Binding-site contacts:
Ligand atom CAT contacts residue LEU34 of chain 1.D at 3.8 Å (hydrophobic).
Ligand atom CAC contacts residue TRP38 of chain 1.D at 2.4 Å (hydrophobic).
Ligand atom CAS contacts residue TRP38 of chain 1.D at 4.2 Å (hydrophobic).
Ligand atom CAN contacts residue PHE106 of chain 1.F at 4.3 Å (hydrophobic).
Ligand atom CAT contacts residue PHE106 of chain 1.F at 4.2 Å (hydrophobic).
Ligand atom CAQ contacts residue PHE106 of chain 1.F at 3.9 Å (hydrophobic).
Ligand atom OAF contacts residue ARG37 of chain 1.D at 4.2 Å.
Ligand atom OAG contacts residue LEU34 of chain 1.D at 3.8 Å.
Ligand atom OAF contacts residue LEU34 of chain 1.D at 4.4 Å.
Ligand atom NBC contacts residue TRP38 of chain 1.D at 3.8 Å.
Ligand atom CAN contacts residue TYR122 of chain 1.D at 3.9 Å (hydrophobic).
Ligand atom CAJ contacts residue TYR117 of chain 1.D at 3.0 Å (hydrophobic).
Ligand atom CAA contacts residue ILE102 of chain 1.F at 3.6 Å (hydrophobic).
Ligand atom CAD contacts residue ARG37 of chain 1.D at 4.4 Å.
Ligand atom CAL contacts residue TYR117 of chain 1.D at 4.4 Å (hydrophobic).
Ligand atom CAJ contacts residue ILE102 of chain 1.F at 3.9 Å (hydrophobic).
Ligand atom CAT contacts residue ARG37 of chain 1.D at 4.2 Å.
Ligand atom OAV contacts residue LEU34 of chain 1.D at 3.5 Å.
Ligand atom CAE contacts residue ARG37 of chain 1.D at 3.9 Å.
Ligand atom CAN contacts residue ILE102 of chain 1.F at 4.3 Å (hydrophobic).
Ligand atom CAA contacts residue TYR117 of chain 1.D at 3.4 Å (hydrophobic).
Ligand atom CAA contacts residue TRP114 of chain 1.D at 4.4 Å (hydrophobic).
Ligand atom CBB contacts residue PHE106 of chain 1.F at 3.6 Å (hydrophobic).
Ligand atom OAF contacts residue PHE106 of chain 1.F at 3.8 Å.
Ligand atom OAF contacts residue TYR122 of chain 1.D at 2.4 Å (h-bond).
Ligand atom CAZ contacts residue LEU34 of chain 1.D at 4.0 Å (hydrophobic).
Ligand atom CAD contacts residue TRP38 of chain 1.D at 4.5 Å (hydrophobic).
Ligand atom CAZ contacts residue TYR122 of chain 1.D at 3.6 Å (hydrophobic).
Ligand atom CAZ contacts residue PHE106 of chain 1.F at 3.9 Å (hydrophobic).
Ligand atom CAN contacts residue TRP118 of chain 1.D at 4.1 Å (hydrophobic).
Ligand atom OAY contacts residue PHE106 of chain 1.F at 3.6 Å.
Ligand atom CAL contacts residue TRP118 of chain 1.D at 4.3 Å (hydrophobic).
Ligand atom OAV contacts residue PHE106 of chain 1.F at 4.0 Å.
Ligand atom CAE contacts residue TRP38 of chain 1.D at 4.0 Å (hydrophobic).
Ligand atom CAJ contacts residue TRP118 of chain 1.D at 4.0 Å (hydrophobic).

Sequence of chain 1.F:
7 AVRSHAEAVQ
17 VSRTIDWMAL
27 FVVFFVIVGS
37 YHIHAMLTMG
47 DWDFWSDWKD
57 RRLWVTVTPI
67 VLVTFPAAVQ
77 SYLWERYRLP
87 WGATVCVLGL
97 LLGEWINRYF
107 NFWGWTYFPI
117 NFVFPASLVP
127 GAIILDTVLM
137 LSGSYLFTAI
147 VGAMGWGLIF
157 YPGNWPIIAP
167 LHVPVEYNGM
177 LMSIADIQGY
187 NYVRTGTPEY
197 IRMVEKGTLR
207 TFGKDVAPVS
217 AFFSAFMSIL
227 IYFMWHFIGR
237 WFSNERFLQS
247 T

Sequence of chain 1.D:
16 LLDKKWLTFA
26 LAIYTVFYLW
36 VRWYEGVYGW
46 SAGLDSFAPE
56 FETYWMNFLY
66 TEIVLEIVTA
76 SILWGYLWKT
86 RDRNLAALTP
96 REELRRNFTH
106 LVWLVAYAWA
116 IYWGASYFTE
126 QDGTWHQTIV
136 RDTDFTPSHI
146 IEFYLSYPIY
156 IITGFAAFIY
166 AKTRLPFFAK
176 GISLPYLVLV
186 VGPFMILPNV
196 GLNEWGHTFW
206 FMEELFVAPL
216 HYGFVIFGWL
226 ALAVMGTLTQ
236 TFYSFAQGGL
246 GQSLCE

This protein binds this small molecule.
Small molecule (SMILES): CCCCCC(=O)OC[C@H](COP(=O)(O)OCC[N+](C)(C)C)OC(=O)CCCCC